The small molecule below binds the protein below.
Small molecule (SMILES): CC(=O)N[C@@H]1[C@@H](O)[C@H](O)[C@@H](CO)O[C@H]1O

Sequence of chain 1.A:
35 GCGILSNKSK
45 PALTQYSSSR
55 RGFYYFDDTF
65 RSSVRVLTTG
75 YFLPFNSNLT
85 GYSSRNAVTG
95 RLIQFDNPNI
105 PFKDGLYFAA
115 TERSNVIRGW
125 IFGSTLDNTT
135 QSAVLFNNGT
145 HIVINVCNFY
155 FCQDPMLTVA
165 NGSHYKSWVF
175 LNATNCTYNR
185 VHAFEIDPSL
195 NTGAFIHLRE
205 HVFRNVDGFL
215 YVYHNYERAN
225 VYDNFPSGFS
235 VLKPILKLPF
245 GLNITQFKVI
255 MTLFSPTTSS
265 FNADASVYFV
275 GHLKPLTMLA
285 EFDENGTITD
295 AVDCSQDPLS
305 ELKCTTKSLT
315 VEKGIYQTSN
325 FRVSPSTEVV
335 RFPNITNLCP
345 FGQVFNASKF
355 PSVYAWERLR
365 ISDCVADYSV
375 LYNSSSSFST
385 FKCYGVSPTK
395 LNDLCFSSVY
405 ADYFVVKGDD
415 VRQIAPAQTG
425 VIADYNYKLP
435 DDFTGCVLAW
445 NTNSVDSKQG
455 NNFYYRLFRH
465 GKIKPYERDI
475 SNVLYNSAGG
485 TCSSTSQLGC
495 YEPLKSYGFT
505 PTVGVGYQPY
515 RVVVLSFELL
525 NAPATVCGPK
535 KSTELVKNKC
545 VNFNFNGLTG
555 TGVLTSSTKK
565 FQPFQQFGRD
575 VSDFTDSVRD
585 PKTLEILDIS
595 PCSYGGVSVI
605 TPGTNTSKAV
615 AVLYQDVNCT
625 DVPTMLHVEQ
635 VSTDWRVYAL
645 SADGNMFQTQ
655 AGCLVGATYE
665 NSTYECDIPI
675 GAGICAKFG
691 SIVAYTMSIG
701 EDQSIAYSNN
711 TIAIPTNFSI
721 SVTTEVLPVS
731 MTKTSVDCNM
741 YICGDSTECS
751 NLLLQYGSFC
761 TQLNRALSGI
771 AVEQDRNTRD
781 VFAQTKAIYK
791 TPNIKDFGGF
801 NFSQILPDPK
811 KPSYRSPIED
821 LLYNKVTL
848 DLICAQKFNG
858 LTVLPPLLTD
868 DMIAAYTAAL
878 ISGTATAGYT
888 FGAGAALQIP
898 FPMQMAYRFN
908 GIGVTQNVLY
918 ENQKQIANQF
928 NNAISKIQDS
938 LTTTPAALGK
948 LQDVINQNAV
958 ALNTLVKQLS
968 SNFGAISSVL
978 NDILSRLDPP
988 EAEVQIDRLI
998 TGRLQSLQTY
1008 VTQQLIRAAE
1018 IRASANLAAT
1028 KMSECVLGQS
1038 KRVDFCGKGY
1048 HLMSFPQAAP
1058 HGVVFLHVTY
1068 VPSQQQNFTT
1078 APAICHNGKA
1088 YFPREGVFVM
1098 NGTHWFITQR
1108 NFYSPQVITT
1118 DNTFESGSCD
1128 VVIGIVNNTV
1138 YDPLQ

Binding-site contacts:
Ligand atom N2 contacts residue ASN41 of chain 1.A at 2.9 Å (h-bond).
Ligand atom C1 contacts residue ASN41 of chain 1.A at 1.5 Å.
Ligand atom C7 contacts residue ASN41 of chain 1.A at 3.7 Å.
Ligand atom C3 contacts residue ASN41 of chain 1.A at 3.9 Å.
Ligand atom C2 contacts residue ASN41 of chain 1.A at 2.5 Å.
Ligand atom O7 contacts residue ASN41 of chain 1.A at 4.1 Å.
Ligand atom O5 contacts residue SER40 of chain 1.A at 4.4 Å.
Ligand atom C5 contacts residue ASN41 of chain 1.A at 3.8 Å.
Ligand atom C4 contacts residue ASN41 of chain 1.A at 4.3 Å.
Ligand atom C8 contacts residue LEU96 of chain 1.A at 4.0 Å (hydrophobic).
Ligand atom C7 contacts residue LEU96 of chain 1.A at 3.8 Å (hydrophobic).
Ligand atom O7 contacts residue LEU96 of chain 1.A at 3.8 Å.
Ligand atom N2 contacts residue LEU96 of chain 1.A at 4.4 Å.
Ligand atom O5 contacts residue ASN41 of chain 1.A at 2.4 Å (h-bond).